Binding-site contacts:
Ligand atom O04 contacts residue THR103 of chain 1.C at 3.9 Å.
Ligand atom N07 contacts residue ZN1 of chain 1.Y at 3.0 Å.
Ligand atom O02 contacts residue ZN1 of chain 1.Y at 3.8 Å.
Ligand atom C12 contacts residue THR252 of chain 1.C at 3.8 Å.
Ligand atom O05 contacts residue GLY292 of chain 1.C at 3.2 Å.
Ligand atom C16 contacts residue GLU74 of chain 1.C at 3.9 Å.
Ligand atom N07 contacts residue ZN1 of chain 1.X at 2.9 Å.
Ligand atom O05 contacts residue HIS67 of chain 1.C at 3.1 Å (h-bond).
Ligand atom O03 contacts residue ARG231 of chain 1.C at 4.0 Å.
Ligand atom O04 contacts residue GLU74 of chain 1.C at 3.5 Å (salt-bridge).
Ligand atom O05 contacts residue SER293 of chain 1.C at 3.2 Å (h-bond).
Ligand atom N07 contacts residue TYR134 of chain 1.C at 3.0 Å (h-bond).
Ligand atom O04 contacts residue GLY102 of chain 1.C at 4.0 Å.
Ligand atom C08 contacts residue HIS228 of chain 1.C at 3.6 Å.
Ligand atom C14 contacts residue ZN1 of chain 1.Y at 4.0 Å.
Ligand atom C14 contacts residue SER293 of chain 1.C at 3.6 Å.
Ligand atom C17 contacts residue SER293 of chain 1.C at 3.9 Å.
Ligand atom O01 contacts residue PRO295 of chain 1.C at 3.5 Å.
Ligand atom C13 contacts residue SER293 of chain 1.C at 2.8 Å.
Ligand atom O03 contacts residue ARG167 of chain 1.C at 3.0 Å (salt-bridge).
Ligand atom O04 contacts residue GLY72 of chain 1.C at 3.4 Å (h-bond).
Ligand atom C16 contacts residue ZN1 of chain 1.X at 4.0 Å.
Ligand atom O02 contacts residue ARG167 of chain 1.C at 3.0 Å (salt-bridge).
Ligand atom C12 contacts residue HIS228 of chain 1.C at 3.7 Å.
Ligand atom C12 contacts residue ARG231 of chain 1.C at 4.0 Å.
Ligand atom O02 contacts residue HIS199 of chain 1.C at 3.4 Å.
Ligand atom N06 contacts residue SER293 of chain 1.C at 3.7 Å.
Ligand atom C10 contacts residue HIS199 of chain 1.C at 4.0 Å.
Ligand atom C09 contacts residue ARG231 of chain 1.C at 3.9 Å.
Ligand atom O02 contacts residue TYR134 of chain 1.C at 2.8 Å (h-bond).
Ligand atom C08 contacts residue ARG231 of chain 1.C at 3.8 Å.
Ligand atom C14 contacts residue TYR134 of chain 1.C at 3.7 Å (hydrophobic).
Ligand atom C17 contacts residue HIS67 of chain 1.C at 3.8 Å.
Ligand atom C17 contacts residue GLU74 of chain 1.C at 3.9 Å.
Ligand atom C14 contacts residue ARG167 of chain 1.C at 3.8 Å.
Ligand atom N07 contacts residue GLU160 of chain 1.C at 3.3 Å (salt-bridge).
Ligand atom C11 contacts residue LEU294 of chain 1.C at 3.4 Å (hydrophobic).
Ligand atom C16 contacts residue TYR134 of chain 1.C at 3.4 Å (hydrophobic).
Ligand atom C15 contacts residue ARG167 of chain 1.C at 3.7 Å.
Ligand atom N07 contacts residue HIS67 of chain 1.C at 4.0 Å.

Sequence of chain 1.C:
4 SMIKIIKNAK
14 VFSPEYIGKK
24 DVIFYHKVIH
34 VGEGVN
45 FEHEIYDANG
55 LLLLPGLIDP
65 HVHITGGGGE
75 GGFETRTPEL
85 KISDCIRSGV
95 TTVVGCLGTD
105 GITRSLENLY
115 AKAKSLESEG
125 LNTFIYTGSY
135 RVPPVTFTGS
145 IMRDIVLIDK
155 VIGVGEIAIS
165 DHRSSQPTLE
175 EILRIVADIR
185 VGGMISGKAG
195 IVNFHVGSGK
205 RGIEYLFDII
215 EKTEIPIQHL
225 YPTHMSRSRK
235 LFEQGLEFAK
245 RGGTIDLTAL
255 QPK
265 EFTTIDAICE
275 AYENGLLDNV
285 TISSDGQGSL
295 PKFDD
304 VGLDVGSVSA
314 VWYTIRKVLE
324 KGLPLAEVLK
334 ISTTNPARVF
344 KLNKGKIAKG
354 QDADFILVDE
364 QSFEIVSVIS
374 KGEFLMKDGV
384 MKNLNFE

A protein and the small-molecule ligand that binds it are described below.
Small molecule (SMILES): CC(C)C[C@H](NC(=O)C[C@H](N)C(=O)O)C(=O)O